Sequence of chain 1.B:
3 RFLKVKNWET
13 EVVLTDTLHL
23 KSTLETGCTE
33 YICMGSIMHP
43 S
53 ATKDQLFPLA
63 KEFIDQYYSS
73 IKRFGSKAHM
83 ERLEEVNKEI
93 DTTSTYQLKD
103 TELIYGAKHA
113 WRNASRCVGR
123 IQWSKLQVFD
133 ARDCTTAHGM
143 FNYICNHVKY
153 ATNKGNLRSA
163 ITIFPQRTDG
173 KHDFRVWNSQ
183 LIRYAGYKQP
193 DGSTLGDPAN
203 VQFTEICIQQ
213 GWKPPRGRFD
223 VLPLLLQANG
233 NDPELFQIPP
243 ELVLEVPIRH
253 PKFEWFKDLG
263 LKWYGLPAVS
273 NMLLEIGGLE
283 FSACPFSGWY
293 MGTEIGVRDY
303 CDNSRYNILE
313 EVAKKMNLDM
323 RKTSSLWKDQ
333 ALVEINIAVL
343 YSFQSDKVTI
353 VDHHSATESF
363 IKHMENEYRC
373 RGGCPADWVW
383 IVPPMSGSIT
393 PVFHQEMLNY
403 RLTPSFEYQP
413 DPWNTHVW

Binding-site contacts:
Ligand atom C18 contacts residue PRO269 of chain 1.B at 4.0 Å (hydrophobic).
Ligand atom C15 contacts residue HEM1 of chain 1.G at 3.9 Å.
Ligand atom N20 contacts residue GLU296 of chain 1.B at 2.6 Å (salt-bridge).
Ligand atom C22 contacts residue GLU296 of chain 1.B at 3.0 Å.
Ligand atom C04 contacts residue ASN273 of chain 1.B at 3.5 Å.
Ligand atom N02 contacts residue ASN273 of chain 1.B at 3.2 Å (h-bond).
Ligand atom C06 contacts residue SER181 of chain 1.B at 4.0 Å.
Ligand atom C05 contacts residue ASN273 of chain 1.B at 3.0 Å.
Ligand atom C22 contacts residue HEM1 of chain 1.G at 3.4 Å.
Ligand atom C18 contacts residue GLU296 of chain 1.B at 3.3 Å.
Ligand atom N19 contacts residue HEM1 of chain 1.G at 3.7 Å.
Ligand atom C12 contacts residue HEM1 of chain 1.G at 3.5 Å.
Ligand atom C14 contacts residue HEM1 of chain 1.G at 3.6 Å.
Ligand atom C12 contacts residue VAL271 of chain 1.B at 3.6 Å (hydrophobic).
Ligand atom C03 contacts residue MET274 of chain 1.B at 3.5 Å (hydrophobic).
Ligand atom N10 contacts residue HEM1 of chain 1.G at 3.2 Å (h-bond).
Ligand atom N19 contacts residue TYR292 of chain 1.B at 3.5 Å.
Ligand atom C17 contacts residue HEM1 of chain 1.G at 2.9 Å.
Ligand atom C13 contacts residue VAL271 of chain 1.B at 3.1 Å (hydrophobic).
Ligand atom C13 contacts residue HEM1 of chain 1.G at 3.8 Å.
Ligand atom C03 contacts residue TYR410 of chain 1.B at 3.4 Å (hydrophobic).
Ligand atom C01 contacts residue ASN273 of chain 1.B at 3.2 Å.
Ligand atom N19 contacts residue TRP291 of chain 1.B at 2.4 Å (h-bond).
Ligand atom N19 contacts residue GLU296 of chain 1.B at 2.6 Å (salt-bridge).
Ligand atom C07 contacts residue GLN182 of chain 1.B at 3.7 Å.
Ligand atom C14 contacts residue PHE288 of chain 1.B at 3.8 Å (hydrophobic).
Ligand atom C11 contacts residue HEM1 of chain 1.G at 3.0 Å.
Ligand atom C14 contacts residue VAL271 of chain 1.B at 3.4 Å (hydrophobic).
Ligand atom C21 contacts residue GLU296 of chain 1.B at 3.2 Å.
Ligand atom C16 contacts residue HEM1 of chain 1.G at 3.3 Å.
Ligand atom N19 contacts residue PRO269 of chain 1.B at 3.6 Å.
Ligand atom C09 contacts residue HEM1 of chain 1.G at 3.3 Å.
Ligand atom C18 contacts residue HEM1 of chain 1.G at 3.6 Å.
Ligand atom C03 contacts residue ASN273 of chain 1.B at 3.1 Å.
Ligand atom N19 contacts residue MET293 of chain 1.B at 4.0 Å.
Ligand atom C18 contacts residue TRP291 of chain 1.B at 3.6 Å (hydrophobic).
Ligand atom C06 contacts residue GLN182 of chain 1.B at 3.9 Å.
Ligand atom C08 contacts residue HEM1 of chain 1.G at 3.9 Å.
Ligand atom C23 contacts residue HEM1 of chain 1.G at 3.4 Å.
Ligand atom C05 contacts residue SER181 of chain 1.B at 3.8 Å.

This small molecule binds to this protein.
Small molecule (SMILES): CN(C)c1cccc(CNCc2ccc3ccc(N)nc3c2)c1